Sequence of chain 1.B:
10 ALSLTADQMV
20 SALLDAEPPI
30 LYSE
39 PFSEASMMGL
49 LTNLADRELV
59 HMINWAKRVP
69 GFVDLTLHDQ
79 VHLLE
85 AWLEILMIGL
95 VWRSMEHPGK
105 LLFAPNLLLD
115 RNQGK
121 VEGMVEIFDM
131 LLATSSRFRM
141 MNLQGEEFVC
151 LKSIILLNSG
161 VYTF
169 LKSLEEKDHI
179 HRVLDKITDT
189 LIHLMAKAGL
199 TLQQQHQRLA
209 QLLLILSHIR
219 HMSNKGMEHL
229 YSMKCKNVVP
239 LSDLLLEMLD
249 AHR

A small-molecule ligand and the protein it binds are described below.
Small molecule (SMILES): CC[C@H](C)[C@H](NC(=O)[C@@H](N)CCCCN)C(=O)N[C@@H](CC(C)C)C(=O)N[C@@H](CC1=NC=NC1)C(=O)N[C@@H](CCCN=C(N)N)C(=O)N[C@@H](CC(C)C)C(=O)N[C@@H](CC(C)C)C(=O)N[C@@H](CCC(N)=O)C(=O)N[C@H](C=O)CC(=O)O

Binding-site contacts:
Ligand atom CD2 contacts residue LEU75 of chain 1.B at 3.5 Å (hydrophobic).
Ligand atom C contacts residue GLU245 of chain 1.B at 3.7 Å.
Ligand atom N contacts residue GLU245 of chain 1.B at 2.8 Å (salt-bridge).
Ligand atom CD1 contacts residue ASP241 of chain 1.B at 3.6 Å.
Ligand atom CB contacts residue GLU245 of chain 1.B at 3.5 Å.
Ligand atom CD1 contacts residue LEU242 of chain 1.B at 3.8 Å (hydrophobic).
Ligand atom CG contacts residue GLU245 of chain 1.B at 3.5 Å.
Ligand atom CG2 contacts residue LEU242 of chain 1.B at 3.7 Å (hydrophobic).
Ligand atom CD1 contacts residue LEU242 of chain 1.B at 3.7 Å (hydrophobic).
Ligand atom NZ contacts residue GLU83 of chain 1.B at 2.9 Å (salt-bridge).
Ligand atom N contacts residue GLU245 of chain 1.B at 2.7 Å (salt-bridge).
Ligand atom CB contacts residue GLU245 of chain 1.B at 3.4 Å.
Ligand atom CA contacts residue GLU245 of chain 1.B at 3.6 Å.
Ligand atom CE1 contacts residue LEU75 of chain 1.B at 3.2 Å (hydrophobic).
Ligand atom CD2 contacts residue GLN78 of chain 1.B at 3.7 Å.
Ligand atom CA contacts residue GLU245 of chain 1.B at 3.6 Å.
Ligand atom CB contacts residue LEU75 of chain 1.B at 3.6 Å (hydrophobic).
Ligand atom CD2 contacts residue GLU83 of chain 1.B at 3.8 Å.
Ligand atom OE1 contacts residue LEU75 of chain 1.B at 3.6 Å.
Ligand atom CD2 contacts residue MET246 of chain 1.B at 3.6 Å (hydrophobic).
Ligand atom O contacts residue LYS65 of chain 1.B at 3.2 Å (salt-bridge).
Ligand atom CD1 contacts residue ILE61 of chain 1.B at 3.5 Å (hydrophobic).
Ligand atom CG contacts residue ILE61 of chain 1.B at 3.8 Å (hydrophobic).
Ligand atom CB contacts residue GLU245 of chain 1.B at 3.3 Å.
Ligand atom CD contacts residue GLU83 of chain 1.B at 3.8 Å.
Ligand atom CA contacts residue GLU245 of chain 1.B at 3.4 Å.
Ligand atom CD1 contacts residue VAL79 of chain 1.B at 3.8 Å (hydrophobic).
Ligand atom CD2 contacts residue LEU82 of chain 1.B at 3.9 Å (hydrophobic).
Ligand atom CD2 contacts residue VAL79 of chain 1.B at 3.9 Å (hydrophobic).
Ligand atom CG1 contacts residue GLU245 of chain 1.B at 3.4 Å.
Ligand atom OD2 contacts residue LYS65 of chain 1.B at 2.6 Å (salt-bridge).
Ligand atom CE contacts residue GLU83 of chain 1.B at 3.5 Å.
Ligand atom CB contacts residue LEU242 of chain 1.B at 3.8 Å (hydrophobic).
Ligand atom NZ contacts residue VAL79 of chain 1.B at 3.9 Å.
Ligand atom NE2 contacts residue LEU75 of chain 1.B at 3.0 Å.
Ligand atom CG contacts residue LEU75 of chain 1.B at 3.9 Å (hydrophobic).
Ligand atom C contacts residue GLU245 of chain 1.B at 3.5 Å.
Ligand atom CG contacts residue LEU75 of chain 1.B at 3.7 Å (hydrophobic).
Ligand atom CG contacts residue LYS65 of chain 1.B at 3.8 Å.
Ligand atom ND1 contacts residue LEU75 of chain 1.B at 3.8 Å.